This protein binds this small molecule.
Small molecule (SMILES): CC(=O)N[C@H]1[C@H](O[C@H]2[C@H](O)[C@@H](NC(C)=O)CO[C@@H]2CO)O[C@H](CO)[C@@H](O[C@@H]2O[C@H](CO)[C@@H](O)[C@H](O)[C@@H]2O)[C@@H]1O

Sequence of chain 1.D:
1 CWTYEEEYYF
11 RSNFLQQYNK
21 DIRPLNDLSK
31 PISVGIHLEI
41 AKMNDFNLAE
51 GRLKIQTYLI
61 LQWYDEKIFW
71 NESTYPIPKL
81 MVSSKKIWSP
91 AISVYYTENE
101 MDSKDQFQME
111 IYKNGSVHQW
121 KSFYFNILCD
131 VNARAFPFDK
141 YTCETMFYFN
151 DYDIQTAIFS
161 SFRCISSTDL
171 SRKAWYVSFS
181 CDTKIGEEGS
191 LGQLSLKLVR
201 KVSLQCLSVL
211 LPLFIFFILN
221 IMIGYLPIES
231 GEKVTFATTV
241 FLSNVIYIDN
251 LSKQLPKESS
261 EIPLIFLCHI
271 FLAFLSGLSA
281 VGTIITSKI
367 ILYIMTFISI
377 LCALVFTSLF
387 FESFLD

Binding-site contacts:
Ligand atom C6 contacts residue TYR112 of chain 1.D at 3.8 Å (hydrophobic).
Ligand atom C8 contacts residue TYR112 of chain 1.D at 3.5 Å (hydrophobic).
Ligand atom O7 contacts residue HIS118 of chain 1.D at 4.2 Å.
Ligand atom C8 contacts residue HIS118 of chain 1.D at 3.8 Å.
Ligand atom C2 contacts residue ASN114 of chain 1.D at 2.4 Å.
Ligand atom C1 contacts residue TYR64 of chain 1.D at 4.2 Å (hydrophobic).
Ligand atom C8 contacts residue TYR64 of chain 1.D at 3.4 Å (hydrophobic).
Ligand atom C7 contacts residue ASN114 of chain 1.D at 3.1 Å.
Ligand atom O6 contacts residue TYR112 of chain 1.D at 3.9 Å.
Ligand atom C2 contacts residue TYR64 of chain 1.D at 3.8 Å (hydrophobic).
Ligand atom C5 contacts residue ASN114 of chain 1.D at 3.7 Å.
Ligand atom N2 contacts residue TYR64 of chain 1.D at 2.8 Å (h-bond).
Ligand atom O5 contacts residue ASN114 of chain 1.D at 2.4 Å (h-bond).
Ligand atom C7 contacts residue TYR64 of chain 1.D at 3.6 Å (hydrophobic).
Ligand atom N2 contacts residue ASN114 of chain 1.D at 2.8 Å (h-bond).
Ligand atom C3 contacts residue ASN114 of chain 1.D at 3.8 Å.
Ligand atom O3 contacts residue TYR64 of chain 1.D at 4.2 Å.
Ligand atom C8 contacts residue ASN114 of chain 1.D at 4.3 Å.
Ligand atom C1 contacts residue ASN114 of chain 1.D at 1.4 Å.
Ligand atom C1 contacts residue SER116 of chain 1.D at 4.4 Å.
Ligand atom C4 contacts residue ASN114 of chain 1.D at 4.2 Å.
Ligand atom O7 contacts residue ASN114 of chain 1.D at 3.0 Å (h-bond).
Ligand atom C3 contacts residue TYR64 of chain 1.D at 3.9 Å (hydrophobic).